Binding-site contacts:
Ligand atom O37 contacts residue SER207 of chain 1.C at 3.3 Å (h-bond).
Ligand atom C7 contacts residue SER229 of chain 1.C at 3.9 Å.
Ligand atom S12 contacts residue GLN204 of chain 1.C at 3.7 Å.
Ligand atom N8 contacts residue TRP230 of chain 1.C at 3.7 Å.
Ligand atom C4 contacts residue SER229 of chain 1.C at 3.7 Å.
Ligand atom O37 contacts residue HIS56 of chain 1.C at 3.2 Å.
Ligand atom C7 contacts residue SER207 of chain 1.C at 3.9 Å.
Ligand atom C13 contacts residue ALA202 of chain 1.C at 3.8 Å (hydrophobic).
Ligand atom C28 contacts residue GLY233 of chain 1.C at 3.7 Å.
Ligand atom C31 contacts residue GLN204 of chain 1.C at 3.7 Å.
Ligand atom C22 contacts residue GLY231 of chain 1.C at 3.5 Å.
Ligand atom CL4 contacts residue PHE40 of chain 1.C at 3.7 Å.
Ligand atom S12 contacts residue CYS203 of chain 1.C at 3.6 Å.
Ligand atom N20 contacts residue GLY231 of chain 1.C at 2.9 Å (h-bond).
Ligand atom C24 contacts residue TYR102 of chain 1.C at 3.7 Å (hydrophobic).
Ligand atom C13 contacts residue GLY231 of chain 1.C at 3.8 Å.
Ligand atom N8 contacts residue SER207 of chain 1.C at 3.5 Å (h-bond).
Ligand atom C14 contacts residue TRP230 of chain 1.C at 3.9 Å (hydrophobic).
Ligand atom C36 contacts residue SER207 of chain 1.C at 3.8 Å.
Ligand atom C25 contacts residue TYR102 of chain 1.C at 3.6 Å (hydrophobic).
Ligand atom C17 contacts residue GLY231 of chain 1.C at 3.7 Å.
Ligand atom C41 contacts residue CYS41 of chain 1.C at 3.6 Å (hydrophobic).
Ligand atom C2 contacts residue TYR102 of chain 1.C at 3.4 Å (hydrophobic).
Ligand atom O18 contacts residue TRP230 of chain 1.C at 3.2 Å.
Ligand atom C15 contacts residue ILE228 of chain 1.C at 3.6 Å (hydrophobic).
Ligand atom C26 contacts residue TYR102 of chain 1.C at 3.7 Å (hydrophobic).
Ligand atom C11 contacts residue CYS203 of chain 1.C at 3.7 Å (hydrophobic).
Ligand atom N8 contacts residue SER229 of chain 1.C at 3.0 Å (h-bond).
Ligand atom C19 contacts residue GLY231 of chain 1.C at 3.5 Å.
Ligand atom C10 contacts residue SER207 of chain 1.C at 3.5 Å.
Ligand atom C25 contacts residue VAL100 of chain 1.C at 3.6 Å (hydrophobic).
Ligand atom C28 contacts residue GLY231 of chain 1.C at 3.2 Å.
Ligand atom C29 contacts residue CYS234 of chain 1.C at 3.8 Å (hydrophobic).
Ligand atom C40 contacts residue PHE40 of chain 1.C at 3.3 Å (hydrophobic).
Ligand atom C14 contacts residue ALA202 of chain 1.C at 3.8 Å (hydrophobic).
Ligand atom C40 contacts residue CYS41 of chain 1.C at 3.8 Å (hydrophobic).
Ligand atom C2 contacts residue HIS56 of chain 1.C at 3.5 Å.
Ligand atom C13 contacts residue GLY233 of chain 1.C at 3.6 Å.
Ligand atom O18 contacts residue GLY231 of chain 1.C at 3.0 Å (h-bond).
Ligand atom CL4 contacts residue SER39 of chain 1.C at 3.8 Å.

Sequence of chain 1.C:
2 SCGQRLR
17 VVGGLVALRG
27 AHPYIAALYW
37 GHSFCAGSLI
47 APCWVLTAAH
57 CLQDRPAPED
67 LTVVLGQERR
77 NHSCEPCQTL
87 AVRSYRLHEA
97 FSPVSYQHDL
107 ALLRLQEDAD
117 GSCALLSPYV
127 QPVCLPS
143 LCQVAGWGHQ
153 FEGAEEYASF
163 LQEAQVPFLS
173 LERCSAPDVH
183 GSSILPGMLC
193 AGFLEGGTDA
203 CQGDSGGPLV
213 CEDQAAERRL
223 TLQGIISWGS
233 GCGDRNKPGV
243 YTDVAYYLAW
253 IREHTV

This protein binds this small molecule.
Small molecule (SMILES): O=C(NCc1cccs1)[C@@H]1CN(c2nc3cc(Cl)ccc3o2)CCN1C(=O)[C@@H](CC1CCCCC1)NC1CCCCC1